Sequence of chain 1.P:
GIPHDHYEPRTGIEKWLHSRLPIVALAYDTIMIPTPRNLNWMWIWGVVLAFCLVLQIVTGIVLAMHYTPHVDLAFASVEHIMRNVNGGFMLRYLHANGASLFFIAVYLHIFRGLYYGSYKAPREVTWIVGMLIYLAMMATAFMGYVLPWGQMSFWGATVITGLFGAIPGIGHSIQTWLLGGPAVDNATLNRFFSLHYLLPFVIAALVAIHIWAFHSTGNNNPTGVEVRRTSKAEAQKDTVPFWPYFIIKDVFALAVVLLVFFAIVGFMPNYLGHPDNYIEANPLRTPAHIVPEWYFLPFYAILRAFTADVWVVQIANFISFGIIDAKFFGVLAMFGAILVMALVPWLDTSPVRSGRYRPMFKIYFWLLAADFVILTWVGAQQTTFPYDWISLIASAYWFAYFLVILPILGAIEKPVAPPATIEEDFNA

Sequence of chain 1.O:
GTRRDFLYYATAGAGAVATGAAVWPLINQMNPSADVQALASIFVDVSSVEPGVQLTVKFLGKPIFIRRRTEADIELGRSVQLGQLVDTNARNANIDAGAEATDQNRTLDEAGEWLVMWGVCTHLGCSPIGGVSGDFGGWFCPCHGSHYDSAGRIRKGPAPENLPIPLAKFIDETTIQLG

A small-molecule ligand and the protein it binds are described below.
Small molecule (SMILES): C/C=C(C)/C=C/C=C[C@H](OC)[C@@H](C)[C@@H](OC)[C@@H](C)CCc1oc2c(O)c(OC)cc(OC)c2c(=O)c1C

Binding-site contacts:
Ligand atom O8 contacts residue PHE298 of chain 1.P at 3.5 Å.
Ligand atom C5M contacts residue CYS151 of chain 1.O at 3.8 Å (hydrophobic).
Ligand atom C4 contacts residue TYR302 of chain 1.P at 3.5 Å (hydrophobic).
Ligand atom C3M contacts residue MET336 of chain 1.P at 3.4 Å (hydrophobic).
Ligand atom O7 contacts residue GLY158 of chain 1.P at 3.5 Å.
Ligand atom O1 contacts residue PHE298 of chain 1.P at 3.8 Å.
Ligand atom C16 contacts residue ILE162 of chain 1.P at 3.4 Å (hydrophobic).
Ligand atom C24 contacts residue PHE298 of chain 1.P at 3.8 Å (hydrophobic).
Ligand atom O8 contacts residue GLU295 of chain 1.P at 2.7 Å (salt-bridge).
Ligand atom C7M contacts residue ILE292 of chain 1.P at 3.6 Å (hydrophobic).
Ligand atom O14 contacts residue MET140 of chain 1.P at 3.6 Å.
Ligand atom O5 contacts residue VAL161 of chain 1.P at 3.4 Å.
Ligand atom C6 contacts residue PRO294 of chain 1.P at 3.9 Å (hydrophobic).
Ligand atom C7 contacts residue GLY158 of chain 1.P at 3.8 Å.
Ligand atom C7M contacts residue VAL293 of chain 1.P at 3.5 Å (hydrophobic).
Ligand atom O8 contacts residue PRO294 of chain 1.P at 3.8 Å.
Ligand atom O12 contacts residue MET336 of chain 1.P at 3.5 Å.
Ligand atom C5M contacts residue HIS152 of chain 1.O at 3.8 Å.
Ligand atom O7 contacts residue GLU295 of chain 1.P at 3.6 Å (salt-bridge).
Ligand atom C8 contacts residue GLU295 of chain 1.P at 3.8 Å.
Ligand atom C4 contacts residue VAL161 of chain 1.P at 3.8 Å (hydrophobic).
Ligand atom O5 contacts residue HIS152 of chain 1.O at 3.3 Å (h-bond).
Ligand atom O1 contacts residue ILE162 of chain 1.P at 3.7 Å.
Ligand atom C23 contacts residue PHE337 of chain 1.P at 3.5 Å (hydrophobic).
Ligand atom C21 contacts residue LEU197 of chain 1.P at 3.7 Å (hydrophobic).
Ligand atom C5 contacts residue VAL161 of chain 1.P at 3.8 Å (hydrophobic).
Ligand atom O4 contacts residue VAL161 of chain 1.P at 3.4 Å.
Ligand atom C23 contacts residue ILE340 of chain 1.P at 3.5 Å (hydrophobic).
Ligand atom O4 contacts residue HIS152 of chain 1.O at 3.0 Å (h-bond).
Ligand atom C8A contacts residue PRO294 of chain 1.P at 3.7 Å (hydrophobic).
Ligand atom C5 contacts residue PRO294 of chain 1.P at 3.8 Å (hydrophobic).
Ligand atom C18 contacts residue PHE144 of chain 1.P at 3.5 Å (hydrophobic).
Ligand atom C4A contacts residue PRO294 of chain 1.P at 3.7 Å (hydrophobic).
Ligand atom C7 contacts residue PRO294 of chain 1.P at 3.9 Å (hydrophobic).
Ligand atom C25 contacts residue LEU137 of chain 1.P at 3.7 Å (hydrophobic).
Ligand atom O4 contacts residue TYR302 of chain 1.P at 3.3 Å.
Ligand atom C22 contacts residue PHE298 of chain 1.P at 3.7 Å (hydrophobic).
Ligand atom C24 contacts residue PHE144 of chain 1.P at 3.7 Å (hydrophobic).
Ligand atom C22 contacts residue PHE301 of chain 1.P at 3.9 Å (hydrophobic).
Ligand atom C8 contacts residue PRO294 of chain 1.P at 3.5 Å (hydrophobic).